Binding-site contacts:
Ligand atom C8 contacts residue VAL30 of chain 1.A at 2.9 Å (hydrophobic).
Ligand atom C3 contacts residue ASN32 of chain 1.A at 3.7 Å.
Ligand atom C7 contacts residue VAL30 of chain 1.A at 3.5 Å (hydrophobic).
Ligand atom C7 contacts residue ASN32 of chain 1.A at 4.3 Å.
Ligand atom C4 contacts residue ASN32 of chain 1.A at 3.9 Å.
Ligand atom C5 contacts residue ASN32 of chain 1.A at 3.4 Å.
Ligand atom O6 contacts residue ASN32 of chain 1.A at 4.4 Å.
Ligand atom N2 contacts residue ASN32 of chain 1.A at 3.2 Å (h-bond).
Ligand atom C8 contacts residue LYS29 of chain 1.A at 4.3 Å.
Ligand atom N2 contacts residue VAL30 of chain 1.A at 3.5 Å (h-bond).
Ligand atom C6 contacts residue ASN32 of chain 1.A at 4.3 Å.
Ligand atom C1 contacts residue VAL30 of chain 1.A at 4.1 Å (hydrophobic).
Ligand atom O5 contacts residue ASN32 of chain 1.A at 2.1 Å (h-bond).
Ligand atom C1 contacts residue ASN32 of chain 1.A at 1.4 Å.
Ligand atom C2 contacts residue ASN32 of chain 1.A at 2.5 Å.
Ligand atom O6 contacts residue PHE161 of chain 1.A at 3.3 Å.
Ligand atom O5 contacts residue PHE161 of chain 1.A at 4.0 Å.

Sequence of chain 1.A:
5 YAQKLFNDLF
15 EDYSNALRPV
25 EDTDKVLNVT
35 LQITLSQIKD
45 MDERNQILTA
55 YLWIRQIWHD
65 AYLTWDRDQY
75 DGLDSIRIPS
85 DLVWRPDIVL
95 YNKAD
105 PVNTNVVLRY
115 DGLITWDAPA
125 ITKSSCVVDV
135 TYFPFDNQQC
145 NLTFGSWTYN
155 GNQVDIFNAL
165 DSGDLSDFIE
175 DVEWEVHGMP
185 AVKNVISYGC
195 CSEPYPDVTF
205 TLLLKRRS

This protein binds this small molecule.
Small molecule (SMILES): CC(=O)N[C@@H]1[C@@H](O)[C@H](O)[C@@H](CO)O[C@H]1O